Sequence of chain 1.C:
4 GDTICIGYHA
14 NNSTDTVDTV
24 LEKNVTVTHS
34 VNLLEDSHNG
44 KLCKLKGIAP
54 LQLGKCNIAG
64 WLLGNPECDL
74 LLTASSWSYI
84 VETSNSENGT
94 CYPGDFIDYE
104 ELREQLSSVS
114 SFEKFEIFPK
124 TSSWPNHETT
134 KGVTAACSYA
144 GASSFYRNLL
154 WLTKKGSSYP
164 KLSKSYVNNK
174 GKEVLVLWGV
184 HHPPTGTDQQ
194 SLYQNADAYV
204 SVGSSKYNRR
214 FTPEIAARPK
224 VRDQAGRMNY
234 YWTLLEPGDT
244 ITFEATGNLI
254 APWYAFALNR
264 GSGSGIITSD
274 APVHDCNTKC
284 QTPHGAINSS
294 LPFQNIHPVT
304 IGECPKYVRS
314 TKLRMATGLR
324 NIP

Binding-site contacts:
Ligand atom O7 contacts residue ARG225 of chain 1.C at 3.3 Å (salt-bridge).
Ligand atom O5 contacts residue GLU90 of chain 1.C at 4.3 Å.
Ligand atom C5 contacts residue ASN91 of chain 1.C at 3.5 Å.
Ligand atom O3 contacts residue ARG225 of chain 1.C at 2.9 Å (salt-bridge).
Ligand atom O5 contacts residue ARG225 of chain 1.C at 3.8 Å.
Ligand atom C7 contacts residue CYS94 of chain 1.C at 3.9 Å (hydrophobic).
Ligand atom C1 contacts residue GLU70 of chain 1.C at 4.3 Å.
Ligand atom C7 contacts residue ASN68 of chain 1.C at 3.7 Å.
Ligand atom O6 contacts residue GLU90 of chain 1.C at 3.5 Å.
Ligand atom C6 contacts residue GLU90 of chain 1.C at 3.8 Å.
Ligand atom O5 contacts residue ASN91 of chain 1.C at 2.2 Å (h-bond).
Ligand atom C5 contacts residue ARG225 of chain 1.C at 4.1 Å.
Ligand atom N2 contacts residue GLU70 of chain 1.C at 3.6 Å.
Ligand atom C2 contacts residue ARG225 of chain 1.C at 4.1 Å.
Ligand atom O7 contacts residue ASN91 of chain 1.C at 3.1 Å (h-bond).
Ligand atom O7 contacts residue ASN68 of chain 1.C at 3.2 Å (h-bond).
Ligand atom C4 contacts residue ARG225 of chain 1.C at 4.3 Å.
Ligand atom N2 contacts residue ASN91 of chain 1.C at 2.6 Å (h-bond).
Ligand atom C6 contacts residue ARG225 of chain 1.C at 3.8 Å.
Ligand atom C3 contacts residue ASN91 of chain 1.C at 3.5 Å.
Ligand atom C8 contacts residue SER141 of chain 1.C at 4.0 Å.
Ligand atom N2 contacts residue ARG225 of chain 1.C at 3.7 Å.
Ligand atom C8 contacts residue ASN91 of chain 1.C at 4.4 Å.
Ligand atom C4 contacts residue ASN91 of chain 1.C at 4.0 Å.
Ligand atom C2 contacts residue ASN91 of chain 1.C at 2.1 Å.
Ligand atom C8 contacts residue ASN68 of chain 1.C at 3.4 Å.
Ligand atom C8 contacts residue CYS94 of chain 1.C at 3.7 Å (hydrophobic).
Ligand atom C8 contacts residue GLU70 of chain 1.C at 3.7 Å.
Ligand atom C7 contacts residue ARG225 of chain 1.C at 3.3 Å.
Ligand atom C1 contacts residue ASN91 of chain 1.C at 1.2 Å.
Ligand atom C8 contacts residue CYS140 of chain 1.C at 4.2 Å (hydrophobic).
Ligand atom C7 contacts residue ASN91 of chain 1.C at 3.1 Å.
Ligand atom C8 contacts residue ALA139 of chain 1.C at 4.2 Å (hydrophobic).
Ligand atom C8 contacts residue PRO69 of chain 1.C at 4.4 Å (hydrophobic).
Ligand atom C2 contacts residue GLU70 of chain 1.C at 4.5 Å.
Ligand atom C7 contacts residue GLU70 of chain 1.C at 3.9 Å.
Ligand atom C3 contacts residue ARG225 of chain 1.C at 4.0 Å.
Ligand atom O7 contacts residue CYS94 of chain 1.C at 3.2 Å.
Ligand atom O6 contacts residue ARG225 of chain 1.C at 4.2 Å.
Ligand atom C8 contacts residue ARG225 of chain 1.C at 3.8 Å.

The small molecule below binds the protein below.
Small molecule (SMILES): CC(=O)N[C@H]1[C@H](O[C@H]2[C@H](O)[C@@H](NC(C)=O)CO[C@@H]2CO)O[C@H](CO)[C@@H](O[C@@H]2O[C@H](CO)[C@@H](O)[C@H](O)[C@@H]2O)[C@@H]1O